Sequence of chain 1.B:
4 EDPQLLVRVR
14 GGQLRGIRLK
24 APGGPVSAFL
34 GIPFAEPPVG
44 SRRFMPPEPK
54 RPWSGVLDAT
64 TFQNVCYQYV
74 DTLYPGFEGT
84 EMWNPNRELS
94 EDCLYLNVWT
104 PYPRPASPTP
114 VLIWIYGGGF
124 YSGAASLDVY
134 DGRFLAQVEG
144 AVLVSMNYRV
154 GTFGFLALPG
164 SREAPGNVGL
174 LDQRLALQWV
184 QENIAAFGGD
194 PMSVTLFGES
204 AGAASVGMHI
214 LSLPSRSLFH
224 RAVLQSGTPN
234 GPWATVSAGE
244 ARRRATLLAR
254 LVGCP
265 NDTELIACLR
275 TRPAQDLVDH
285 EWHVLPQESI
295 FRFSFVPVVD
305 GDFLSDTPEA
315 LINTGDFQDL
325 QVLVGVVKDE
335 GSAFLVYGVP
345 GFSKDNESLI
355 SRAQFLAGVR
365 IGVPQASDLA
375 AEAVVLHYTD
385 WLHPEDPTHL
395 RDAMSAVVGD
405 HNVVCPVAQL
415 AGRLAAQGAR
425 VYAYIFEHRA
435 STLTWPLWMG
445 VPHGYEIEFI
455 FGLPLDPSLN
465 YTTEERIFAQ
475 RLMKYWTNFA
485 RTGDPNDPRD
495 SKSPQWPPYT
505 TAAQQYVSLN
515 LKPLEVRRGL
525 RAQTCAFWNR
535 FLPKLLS

Binding-site contacts:
Ligand atom C16 contacts residue TYR72 of chain 1.B at 3.6 Å (hydrophobic).
Ligand atom C27 contacts residue PHE338 of chain 1.B at 3.6 Å (hydrophobic).
Ligand atom C24 contacts residue TYR124 of chain 1.B at 3.4 Å (hydrophobic).
Ligand atom C4 contacts residue TYR72 of chain 1.B at 3.5 Å (hydrophobic).
Ligand atom C5 contacts residue TRP286 of chain 1.B at 3.6 Å (hydrophobic).
Ligand atom N1 contacts residue TYR124 of chain 1.B at 3.6 Å.
Ligand atom C28 contacts residue HIS447 of chain 1.B at 3.6 Å.
Ligand atom C36 contacts residue GLU202 of chain 1.B at 3.4 Å.
Ligand atom C21 contacts residue TRP286 of chain 1.B at 3.4 Å (hydrophobic).
Ligand atom C17 contacts residue TRP286 of chain 1.B at 3.5 Å (hydrophobic).
Ligand atom N7 contacts residue HIS447 of chain 1.B at 2.9 Å (h-bond).
Ligand atom N4 contacts residue PHE338 of chain 1.B at 3.5 Å.
Ligand atom C29 contacts residue HIS447 of chain 1.B at 3.1 Å.
Ligand atom C30 contacts residue TRP86 of chain 1.B at 3.5 Å (hydrophobic).
Ligand atom C2 contacts residue TRP286 of chain 1.B at 3.6 Å (hydrophobic).
Ligand atom C40 contacts residue TRP86 of chain 1.B at 3.7 Å (hydrophobic).
Ligand atom C10 contacts residue TYR341 of chain 1.B at 3.5 Å (hydrophobic).
Ligand atom C42 contacts residue TYR341 of chain 1.B at 3.3 Å (hydrophobic).
Ligand atom C41 contacts residue TYR341 of chain 1.B at 3.0 Å (hydrophobic).
Ligand atom C37 contacts residue TRP86 of chain 1.B at 3.5 Å (hydrophobic).
Ligand atom C2 contacts residue GLU285 of chain 1.B at 3.6 Å.
Ligand atom N5 contacts residue PHE338 of chain 1.B at 3.4 Å.
Ligand atom C29 contacts residue ALA337 of chain 1.B at 3.4 Å (hydrophobic).
Ligand atom N6 contacts residue PHE338 of chain 1.B at 3.4 Å.
Ligand atom C6 contacts residue TYR72 of chain 1.B at 3.6 Å (hydrophobic).
Ligand atom C3 contacts residue TRP286 of chain 1.B at 3.2 Å (hydrophobic).
Ligand atom C13 contacts residue TRP286 of chain 1.B at 3.6 Å (hydrophobic).
Ligand atom C14 contacts residue TYR72 of chain 1.B at 3.7 Å (hydrophobic).
Ligand atom C12 contacts residue TYR341 of chain 1.B at 3.4 Å (hydrophobic).
Ligand atom C32 contacts residue GLY448 of chain 1.B at 3.7 Å.
Ligand atom C31 contacts residue TRP86 of chain 1.B at 3.7 Å (hydrophobic).
Ligand atom C25 contacts residue TYR341 of chain 1.B at 3.6 Å (hydrophobic).
Ligand atom C17 contacts residue TYR72 of chain 1.B at 3.7 Å (hydrophobic).
Ligand atom C22 contacts residue TYR124 of chain 1.B at 3.6 Å (hydrophobic).
Ligand atom C28 contacts residue ALA337 of chain 1.B at 3.6 Å (hydrophobic).
Ligand atom C32 contacts residue HIS447 of chain 1.B at 3.5 Å.
Ligand atom C39 contacts residue TRP86 of chain 1.B at 3.3 Å (hydrophobic).
Ligand atom C23 contacts residue TYR124 of chain 1.B at 3.5 Å (hydrophobic).
Ligand atom N8 contacts residue TRP86 of chain 1.B at 3.6 Å.
Ligand atom C26 contacts residue PHE338 of chain 1.B at 3.5 Å (hydrophobic).

The small molecule below binds the protein below.
Small molecule (SMILES): Nc1ccc2c(c1)c(-c1ccccc1)[n+](CCCCCCc1cn(CCNc3c4c(nc5ccccc35)CCCC4)nn1)c1cc(N)ccc21